Binding-site contacts:
Ligand atom N2 contacts residue ASN69 of chain 36.F at 4.3 Å.
Ligand atom C8 contacts residue ASN69 of chain 36.F at 3.4 Å.
Ligand atom O3 contacts residue VAL31 of chain 36.F at 3.6 Å.
Ligand atom C7 contacts residue ASN69 of chain 36.F at 3.8 Å.
Ligand atom O6 contacts residue NAG1 of chain 36.DA at 3.0 Å.
Ligand atom N2 contacts residue VAL31 of chain 36.F at 4.0 Å.
Ligand atom O7 contacts residue ASN69 of chain 36.F at 3.8 Å.
Ligand atom O3 contacts residue NAG1 of chain 36.DA at 2.6 Å (h-bond).
Ligand atom O5 contacts residue MET33 of chain 36.F at 4.2 Å.
Ligand atom C3 contacts residue VAL31 of chain 36.F at 3.0 Å (hydrophobic).
Ligand atom C6 contacts residue LEU24 of chain 36.F at 4.5 Å (hydrophobic).
Ligand atom C2 contacts residue ASN69 of chain 36.F at 4.2 Å.
Ligand atom O4 contacts residue VAL31 of chain 36.F at 3.3 Å.
Ligand atom C5 contacts residue VAL31 of chain 36.F at 4.2 Å (hydrophobic).
Ligand atom C1 contacts residue ASN69 of chain 36.F at 2.7 Å.
Ligand atom O4 contacts residue NAG1 of chain 36.DA at 3.0 Å.
Ligand atom C1 contacts residue VAL31 of chain 36.F at 4.3 Å (hydrophobic).
Ligand atom C3 contacts residue NAG1 of chain 36.DA at 3.7 Å.
Ligand atom C4 contacts residue NAG1 of chain 36.DA at 3.2 Å.
Ligand atom C2 contacts residue VAL31 of chain 36.F at 4.0 Å (hydrophobic).
Ligand atom O5 contacts residue ASN69 of chain 36.F at 2.8 Å (h-bond).
Ligand atom O1 contacts residue VAL31 of chain 36.F at 3.4 Å (h-bond).
Ligand atom C5 contacts residue ASN69 of chain 36.F at 3.7 Å.
Ligand atom O1 contacts residue SER70 of chain 36.F at 4.2 Å.
Ligand atom C8 contacts residue SER70 of chain 36.F at 3.7 Å.
Ligand atom O1 contacts residue MET33 of chain 36.F at 3.9 Å.
Ligand atom C6 contacts residue NAG1 of chain 36.DA at 4.3 Å.
Ligand atom C8 contacts residue ARG57 of chain 36.F at 4.2 Å.
Ligand atom C5 contacts residue NAG1 of chain 36.DA at 4.3 Å.
Ligand atom C5 contacts residue MET33 of chain 36.F at 3.7 Å (hydrophobic).
Ligand atom C4 contacts residue VAL31 of chain 36.F at 3.8 Å (hydrophobic).
Ligand atom C6 contacts residue ASN69 of chain 36.F at 4.4 Å.
Ligand atom C7 contacts residue SER70 of chain 36.F at 4.4 Å.
Ligand atom O1 contacts residue ASN69 of chain 36.F at 2.1 Å (h-bond).
Ligand atom C6 contacts residue MET33 of chain 36.F at 3.5 Å (hydrophobic).

The protein below binds the small molecule below.
Small molecule (SMILES): CC(=O)N[C@@H]1[C@@H](O)[C@H](O)[C@@H](CO)O[C@H]1O

Sequence of chain 36.F:
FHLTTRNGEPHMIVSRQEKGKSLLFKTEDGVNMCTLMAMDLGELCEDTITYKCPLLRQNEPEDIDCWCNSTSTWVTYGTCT